Sequence of chain 1.A:
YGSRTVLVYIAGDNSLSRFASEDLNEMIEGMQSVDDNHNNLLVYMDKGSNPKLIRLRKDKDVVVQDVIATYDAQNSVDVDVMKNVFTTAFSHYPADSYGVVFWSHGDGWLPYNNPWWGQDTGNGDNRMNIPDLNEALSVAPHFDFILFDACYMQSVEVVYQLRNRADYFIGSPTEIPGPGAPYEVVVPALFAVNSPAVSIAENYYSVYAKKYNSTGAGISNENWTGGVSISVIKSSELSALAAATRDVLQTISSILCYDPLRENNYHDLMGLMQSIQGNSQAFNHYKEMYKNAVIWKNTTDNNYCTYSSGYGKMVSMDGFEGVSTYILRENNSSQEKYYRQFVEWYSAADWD

A protein and the small-molecule ligand that binds it are described below.
Small molecule (SMILES): CC(=O)N[C@H](C(=O)N[C@@H](CC(C)C)C(=O)N[C@H](C(=O)N[C@@H](CCCCN)C(C)=O)[C@@H](C)O)C(C)C

Binding-site contacts:
Ligand atom O contacts residue GLY113 of chain 1.A at 3.3 Å (h-bond).
Ligand atom C contacts residue ASN231 of chain 1.A at 3.6 Å.
Ligand atom CG2 contacts residue TYR325 of chain 1.A at 3.3 Å (hydrophobic).
Ligand atom CG2 contacts residue GLU185 of chain 1.A at 3.5 Å.
Ligand atom CAG contacts residue PRO187 of chain 1.A at 3.5 Å (hydrophobic).
Ligand atom C contacts residue GLY188 of chain 1.A at 3.7 Å.
Ligand atom CAG contacts residue ILE186 of chain 1.A at 3.6 Å (hydrophobic).
Ligand atom CAG contacts residue GLY188 of chain 1.A at 3.8 Å.
Ligand atom CA contacts residue GLY188 of chain 1.A at 3.5 Å.
Ligand atom CA contacts residue CYS161 of chain 1.A at 3.2 Å (hydrophobic).
Ligand atom CB contacts residue ASN231 of chain 1.A at 3.7 Å.
Ligand atom CA contacts residue ILE186 of chain 1.A at 3.2 Å (hydrophobic).
Ligand atom C contacts residue HIS112 of chain 1.A at 3.8 Å.
Ligand atom CB contacts residue ILE186 of chain 1.A at 3.3 Å (hydrophobic).
Ligand atom N contacts residue CYS161 of chain 1.A at 3.1 Å (h-bond).
Ligand atom OG1 contacts residue GLU185 of chain 1.A at 2.6 Å (salt-bridge).
Ligand atom CAL contacts residue SER111 of chain 1.A at 3.5 Å.
Ligand atom N contacts residue ILE186 of chain 1.A at 2.7 Å (h-bond).
Ligand atom O contacts residue ASN231 of chain 1.A at 3.4 Å (h-bond).
Ligand atom CAI contacts residue ASP159 of chain 1.A at 3.4 Å.
Ligand atom CAK contacts residue CYS161 of chain 1.A at 1.9 Å (hydrophobic).
Ligand atom CB contacts residue GLU185 of chain 1.A at 3.4 Å.
Ligand atom CAI contacts residue LEU23 of chain 1.A at 3.7 Å (hydrophobic).
Ligand atom O contacts residue TRP234 of chain 1.A at 3.2 Å.
Ligand atom O contacts residue HIS112 of chain 1.A at 3.4 Å.
Ligand atom NAM contacts residue TRP110 of chain 1.A at 3.3 Å.
Ligand atom CD1 contacts residue ARG25 of chain 1.A at 3.8 Å.
Ligand atom CAG contacts residue ASP159 of chain 1.A at 3.6 Å.
Ligand atom CAH contacts residue PRO187 of chain 1.A at 3.6 Å (hydrophobic).
Ligand atom N contacts residue ASN231 of chain 1.A at 2.9 Å (h-bond).
Ligand atom CAL contacts residue LEU23 of chain 1.A at 3.7 Å (hydrophobic).
Ligand atom NAM contacts residue ASP159 of chain 1.A at 3.1 Å (salt-bridge).
Ligand atom CG1 contacts residue SER230 of chain 1.A at 3.8 Å.
Ligand atom CA contacts residue ASN231 of chain 1.A at 3.3 Å.
Ligand atom CAH contacts residue ILE186 of chain 1.A at 3.7 Å (hydrophobic).
Ligand atom C contacts residue ILE186 of chain 1.A at 3.4 Å (hydrophobic).
Ligand atom O contacts residue CYS161 of chain 1.A at 2.9 Å (h-bond).
Ligand atom C contacts residue CYS161 of chain 1.A at 2.3 Å (hydrophobic).
Ligand atom CAI contacts residue SER111 of chain 1.A at 3.8 Å.
Ligand atom O contacts residue GLY188 of chain 1.A at 2.8 Å (h-bond).